Sequence of chain 1.B:
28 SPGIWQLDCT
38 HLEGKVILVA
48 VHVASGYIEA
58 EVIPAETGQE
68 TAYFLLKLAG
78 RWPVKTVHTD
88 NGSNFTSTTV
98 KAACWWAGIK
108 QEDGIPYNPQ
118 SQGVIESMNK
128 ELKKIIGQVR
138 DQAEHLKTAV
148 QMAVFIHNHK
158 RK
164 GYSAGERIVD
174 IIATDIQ

This protein binds this small molecule.
Small molecule (SMILES): CC[C@H](C)[C@@H]1NC(=O)[C@H](CCCCN)NC(=O)[C@H](CC(C)C)NC(=O)[C@H](C)NC(=O)[C@H](CC(=O)O)NC(=O)[C@H](CCSC)NC(=O)[C@H](CC(N)=O)NC(=O)[C@H](CC(=O)O)NC1=O

Sequence of chain 1.A:
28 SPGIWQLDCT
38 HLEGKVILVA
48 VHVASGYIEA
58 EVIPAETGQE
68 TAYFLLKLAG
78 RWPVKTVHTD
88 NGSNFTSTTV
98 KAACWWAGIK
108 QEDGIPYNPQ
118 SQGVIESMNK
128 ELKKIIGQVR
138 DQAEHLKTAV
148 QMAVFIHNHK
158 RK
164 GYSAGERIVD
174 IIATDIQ

Binding-site contacts:
Ligand atom OD1 contacts residue GLU141 of chain 1.A at 3.3 Å (salt-bridge).
Ligand atom CG contacts residue GLN66 of chain 1.B at 3.4 Å.
Ligand atom CG contacts residue GLU141 of chain 1.A at 3.4 Å.
Ligand atom CB contacts residue MET149 of chain 1.A at 3.6 Å (hydrophobic).
Ligand atom CE contacts residue ASP138 of chain 1.A at 3.7 Å.
Ligand atom CB contacts residue THR96 of chain 1.B at 3.5 Å.
Ligand atom N contacts residue THR96 of chain 1.B at 3.7 Å.
Ligand atom OD1 contacts residue HIS142 of chain 1.A at 2.9 Å (h-bond).
Ligand atom OD1 contacts residue GLN66 of chain 1.B at 3.1 Å (h-bond).
Ligand atom CG1 contacts residue TRP103 of chain 1.B at 3.8 Å (hydrophobic).
Ligand atom CA contacts residue GLN139 of chain 1.A at 3.6 Å.
Ligand atom CG contacts residue ALA99 of chain 1.B at 3.6 Å (hydrophobic).
Ligand atom OD1 contacts residue THR145 of chain 1.A at 2.8 Å (h-bond).
Ligand atom CG1 contacts residue MET149 of chain 1.A at 3.8 Å (hydrophobic).
Ligand atom CB contacts residue THR95 of chain 1.B at 3.7 Å.
Ligand atom NZ contacts residue ASP138 of chain 1.A at 2.7 Å (salt-bridge).
Ligand atom CB contacts residue GLN139 of chain 1.A at 3.6 Å.
Ligand atom CG contacts residue GLU141 of chain 1.A at 3.6 Å.
Ligand atom OD2 contacts residue GLU141 of chain 1.A at 2.7 Å (salt-bridge).
Ligand atom OD2 contacts residue ALA140 of chain 1.A at 3.6 Å.
Ligand atom N contacts residue THR96 of chain 1.B at 2.9 Å (h-bond).
Ligand atom N contacts residue GLN139 of chain 1.A at 2.9 Å (h-bond).
Ligand atom O contacts residue THR96 of chain 1.B at 3.8 Å.
Ligand atom CG contacts residue THR145 of chain 1.A at 3.3 Å.
Ligand atom C contacts residue THR96 of chain 1.B at 3.5 Å.
Ligand atom CB contacts residue GLU141 of chain 1.A at 3.3 Å.
Ligand atom CG contacts residue THR96 of chain 1.B at 3.8 Å.
Ligand atom O contacts residue GLN66 of chain 1.B at 3.4 Å.
Ligand atom CD contacts residue ASP138 of chain 1.A at 3.5 Å.
Ligand atom CG contacts residue GLU141 of chain 1.A at 3.5 Å.
Ligand atom CG1 contacts residue GLN139 of chain 1.A at 3.5 Å.
Ligand atom ND2 contacts residue GLU141 of chain 1.A at 2.8 Å (salt-bridge).
Ligand atom CB contacts residue THR145 of chain 1.A at 3.3 Å.
Ligand atom C contacts residue GLN139 of chain 1.A at 3.7 Å.
Ligand atom CG2 contacts residue ALA100 of chain 1.B at 3.8 Å (hydrophobic).
Ligand atom O contacts residue THR96 of chain 1.B at 3.3 Å.
Ligand atom CB contacts residue GLU141 of chain 1.A at 3.5 Å.
Ligand atom CA contacts residue THR96 of chain 1.B at 3.7 Å.
Ligand atom CB contacts residue GLN139 of chain 1.A at 3.8 Å.
Ligand atom CG contacts residue THR95 of chain 1.B at 3.7 Å.